Sequence of chain 1.B:
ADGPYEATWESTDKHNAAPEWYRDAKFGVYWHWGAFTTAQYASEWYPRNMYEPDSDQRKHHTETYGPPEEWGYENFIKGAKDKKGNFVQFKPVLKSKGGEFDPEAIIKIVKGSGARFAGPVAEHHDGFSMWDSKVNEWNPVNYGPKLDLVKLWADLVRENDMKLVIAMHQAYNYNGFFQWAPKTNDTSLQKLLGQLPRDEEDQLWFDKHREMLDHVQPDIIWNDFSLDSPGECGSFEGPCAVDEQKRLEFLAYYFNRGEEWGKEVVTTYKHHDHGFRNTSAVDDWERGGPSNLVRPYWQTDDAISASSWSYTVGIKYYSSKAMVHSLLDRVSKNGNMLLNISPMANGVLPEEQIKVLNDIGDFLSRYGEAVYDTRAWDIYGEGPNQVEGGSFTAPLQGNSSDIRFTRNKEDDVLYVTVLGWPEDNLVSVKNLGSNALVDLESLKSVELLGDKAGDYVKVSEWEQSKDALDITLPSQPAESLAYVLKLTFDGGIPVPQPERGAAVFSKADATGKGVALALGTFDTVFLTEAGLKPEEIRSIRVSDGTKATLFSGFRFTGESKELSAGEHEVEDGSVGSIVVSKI

The protein below binds the small molecule below.
Small molecule (SMILES): CC(=O)N[C@@H]1[C@@H](O)[C@H](O)[C@@H](CO)O[C@H]1O

Binding-site contacts:
Ligand atom C3 contacts residue ASN401 of chain 1.B at 3.7 Å.
Ligand atom O5 contacts residue ASN387 of chain 1.B at 3.2 Å (h-bond).
Ligand atom C7 contacts residue ASN401 of chain 1.B at 3.2 Å.
Ligand atom C2 contacts residue ASN401 of chain 1.B at 2.4 Å.
Ligand atom O6 contacts residue ASN387 of chain 1.B at 3.6 Å (h-bond).
Ligand atom C2 contacts residue SER403 of chain 1.B at 4.4 Å.
Ligand atom C6 contacts residue ASN387 of chain 1.B at 3.8 Å.
Ligand atom C1 contacts residue ASN401 of chain 1.B at 1.4 Å.
Ligand atom O5 contacts residue PRO386 of chain 1.B at 4.5 Å.
Ligand atom N2 contacts residue ASN401 of chain 1.B at 2.8 Å (h-bond).
Ligand atom C6 contacts residue PRO386 of chain 1.B at 3.7 Å (hydrophobic).
Ligand atom C5 contacts residue PRO386 of chain 1.B at 3.9 Å (hydrophobic).
Ligand atom C1 contacts residue SER403 of chain 1.B at 3.8 Å.
Ligand atom C4 contacts residue ASN401 of chain 1.B at 4.2 Å.
Ligand atom C5 contacts residue ASN387 of chain 1.B at 4.0 Å.
Ligand atom C1 contacts residue ASN387 of chain 1.B at 3.9 Å.
Ligand atom C3 contacts residue SER403 of chain 1.B at 4.4 Å.
Ligand atom C8 contacts residue ASN401 of chain 1.B at 4.3 Å.
Ligand atom C8 contacts residue SER402 of chain 1.B at 4.0 Å.
Ligand atom C5 contacts residue SER403 of chain 1.B at 4.5 Å.
Ligand atom O7 contacts residue ASN401 of chain 1.B at 3.3 Å (h-bond).
Ligand atom N2 contacts residue SER403 of chain 1.B at 4.3 Å.
Ligand atom C5 contacts residue ASN401 of chain 1.B at 3.7 Å.
Ligand atom O5 contacts residue ASN401 of chain 1.B at 2.4 Å (h-bond).